Sequence of chain 1.A:
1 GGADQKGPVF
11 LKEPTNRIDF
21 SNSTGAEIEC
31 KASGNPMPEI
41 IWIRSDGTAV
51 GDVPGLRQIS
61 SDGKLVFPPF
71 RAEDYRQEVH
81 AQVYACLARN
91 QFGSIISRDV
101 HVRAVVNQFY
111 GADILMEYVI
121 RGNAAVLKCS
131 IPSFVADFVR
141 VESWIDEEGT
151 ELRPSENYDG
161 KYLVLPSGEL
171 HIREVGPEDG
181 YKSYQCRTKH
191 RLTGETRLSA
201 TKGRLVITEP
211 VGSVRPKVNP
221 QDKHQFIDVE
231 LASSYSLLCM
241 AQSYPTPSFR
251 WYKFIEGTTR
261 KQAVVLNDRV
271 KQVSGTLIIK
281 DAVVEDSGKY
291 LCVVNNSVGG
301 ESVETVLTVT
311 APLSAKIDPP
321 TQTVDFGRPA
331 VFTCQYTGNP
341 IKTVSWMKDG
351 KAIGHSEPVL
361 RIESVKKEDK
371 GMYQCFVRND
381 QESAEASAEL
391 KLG

Sequence of chain 1.B:
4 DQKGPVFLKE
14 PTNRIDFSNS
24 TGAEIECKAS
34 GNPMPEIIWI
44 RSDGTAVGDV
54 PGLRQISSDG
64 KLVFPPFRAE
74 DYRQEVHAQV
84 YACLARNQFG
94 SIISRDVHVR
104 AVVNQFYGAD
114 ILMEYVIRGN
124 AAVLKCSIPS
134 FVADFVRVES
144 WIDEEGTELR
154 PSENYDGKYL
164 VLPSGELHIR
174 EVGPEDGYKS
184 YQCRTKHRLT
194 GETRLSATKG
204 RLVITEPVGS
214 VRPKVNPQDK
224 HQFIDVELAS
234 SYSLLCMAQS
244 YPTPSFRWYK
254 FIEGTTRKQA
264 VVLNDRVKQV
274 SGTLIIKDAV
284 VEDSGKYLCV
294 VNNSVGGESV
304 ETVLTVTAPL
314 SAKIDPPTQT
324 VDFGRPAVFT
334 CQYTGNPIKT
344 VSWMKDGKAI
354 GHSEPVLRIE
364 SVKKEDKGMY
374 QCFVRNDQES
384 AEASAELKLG

This protein binds this small molecule.
Small molecule (SMILES): CC(=O)N[C@H]1[C@H](O[C@H]2[C@H](O)[C@@H](NC(C)=O)CO[C@@H]2CO)O[C@H](CO)[C@@H](O[C@@H]2O[C@H](CO)[C@@H](O)[C@H](O)[C@@H]2O)[C@@H]1O

Binding-site contacts:
Ligand atom C1 contacts residue VAL294 of chain 1.A at 3.9 Å (hydrophobic).
Ligand atom C6 contacts residue VAL293 of chain 1.A at 4.3 Å (hydrophobic).
Ligand atom O6 contacts residue GLY300 of chain 1.A at 3.3 Å.
Ligand atom C1 contacts residue ASN295 of chain 1.A at 1.4 Å.
Ligand atom O5 contacts residue VAL293 of chain 1.A at 3.9 Å.
Ligand atom O6 contacts residue GLU301 of chain 1.A at 3.3 Å (salt-bridge).
Ligand atom O5 contacts residue ASN295 of chain 1.A at 2.4 Å (h-bond).
Ligand atom C8 contacts residue VAL293 of chain 1.A at 4.5 Å (hydrophobic).
Ligand atom C8 contacts residue LEU291 of chain 1.A at 3.8 Å (hydrophobic).
Ligand atom C1 contacts residue VAL293 of chain 1.A at 4.0 Å (hydrophobic).
Ligand atom C3 contacts residue ASN295 of chain 1.A at 3.8 Å.
Ligand atom O7 contacts residue ASN295 of chain 1.A at 4.5 Å.
Ligand atom C1 contacts residue GLY300 of chain 1.A at 4.2 Å.
Ligand atom O5 contacts residue GLY300 of chain 1.A at 3.6 Å.
Ligand atom C6 contacts residue GLY300 of chain 1.A at 4.3 Å.
Ligand atom C5 contacts residue VAL293 of chain 1.A at 3.8 Å (hydrophobic).
Ligand atom O5 contacts residue GLU301 of chain 1.A at 3.9 Å.
Ligand atom C7 contacts residue ASN295 of chain 1.A at 3.9 Å.
Ligand atom C4 contacts residue ASN295 of chain 1.A at 4.3 Å.
Ligand atom O2 contacts residue ASP380 of chain 1.B at 2.8 Å (salt-bridge).
Ligand atom C2 contacts residue ASP380 of chain 1.B at 4.2 Å.
Ligand atom O5 contacts residue VAL294 of chain 1.A at 3.5 Å (h-bond).
Ligand atom C2 contacts residue ASN295 of chain 1.A at 2.5 Å.
Ligand atom N2 contacts residue ASN295 of chain 1.A at 2.9 Å (h-bond).
Ligand atom C5 contacts residue ASN295 of chain 1.A at 3.7 Å.
Ligand atom C6 contacts residue GLU301 of chain 1.A at 3.9 Å.